This protein binds this small molecule.
Small molecule (SMILES): CC(=O)N[C@@H]1[C@@H](O)[C@H](O)[C@@H](CO)O[C@H]1O

Binding-site contacts:
Ligand atom C8 contacts residue ASN1074 of chain 1.C at 3.3 Å.
Ligand atom C8 contacts residue LYS1073 of chain 1.C at 3.7 Å.
Ligand atom C2 contacts residue ASN1074 of chain 1.C at 2.4 Å.
Ligand atom C7 contacts residue LYS1073 of chain 1.C at 4.4 Å.
Ligand atom C8 contacts residue GLU1072 of chain 1.C at 3.7 Å.
Ligand atom O7 contacts residue ASN1074 of chain 1.C at 3.0 Å (h-bond).
Ligand atom C5 contacts residue ALA706 of chain 1.C at 4.1 Å (hydrophobic).
Ligand atom O4 contacts residue ALA706 of chain 1.C at 4.3 Å.
Ligand atom C3 contacts residue ASN1074 of chain 1.C at 3.8 Å.
Ligand atom O7 contacts residue LYS1073 of chain 1.C at 4.4 Å.
Ligand atom C7 contacts residue ASN1074 of chain 1.C at 2.9 Å.
Ligand atom C1 contacts residue ASN1074 of chain 1.C at 1.4 Å.
Ligand atom O5 contacts residue ASN1074 of chain 1.C at 2.3 Å (h-bond).
Ligand atom C4 contacts residue ASN1074 of chain 1.C at 4.2 Å.
Ligand atom C5 contacts residue ASN1074 of chain 1.C at 3.6 Å.
Ligand atom N2 contacts residue ASN1074 of chain 1.C at 2.8 Å (h-bond).

Sequence of chain 1.C:
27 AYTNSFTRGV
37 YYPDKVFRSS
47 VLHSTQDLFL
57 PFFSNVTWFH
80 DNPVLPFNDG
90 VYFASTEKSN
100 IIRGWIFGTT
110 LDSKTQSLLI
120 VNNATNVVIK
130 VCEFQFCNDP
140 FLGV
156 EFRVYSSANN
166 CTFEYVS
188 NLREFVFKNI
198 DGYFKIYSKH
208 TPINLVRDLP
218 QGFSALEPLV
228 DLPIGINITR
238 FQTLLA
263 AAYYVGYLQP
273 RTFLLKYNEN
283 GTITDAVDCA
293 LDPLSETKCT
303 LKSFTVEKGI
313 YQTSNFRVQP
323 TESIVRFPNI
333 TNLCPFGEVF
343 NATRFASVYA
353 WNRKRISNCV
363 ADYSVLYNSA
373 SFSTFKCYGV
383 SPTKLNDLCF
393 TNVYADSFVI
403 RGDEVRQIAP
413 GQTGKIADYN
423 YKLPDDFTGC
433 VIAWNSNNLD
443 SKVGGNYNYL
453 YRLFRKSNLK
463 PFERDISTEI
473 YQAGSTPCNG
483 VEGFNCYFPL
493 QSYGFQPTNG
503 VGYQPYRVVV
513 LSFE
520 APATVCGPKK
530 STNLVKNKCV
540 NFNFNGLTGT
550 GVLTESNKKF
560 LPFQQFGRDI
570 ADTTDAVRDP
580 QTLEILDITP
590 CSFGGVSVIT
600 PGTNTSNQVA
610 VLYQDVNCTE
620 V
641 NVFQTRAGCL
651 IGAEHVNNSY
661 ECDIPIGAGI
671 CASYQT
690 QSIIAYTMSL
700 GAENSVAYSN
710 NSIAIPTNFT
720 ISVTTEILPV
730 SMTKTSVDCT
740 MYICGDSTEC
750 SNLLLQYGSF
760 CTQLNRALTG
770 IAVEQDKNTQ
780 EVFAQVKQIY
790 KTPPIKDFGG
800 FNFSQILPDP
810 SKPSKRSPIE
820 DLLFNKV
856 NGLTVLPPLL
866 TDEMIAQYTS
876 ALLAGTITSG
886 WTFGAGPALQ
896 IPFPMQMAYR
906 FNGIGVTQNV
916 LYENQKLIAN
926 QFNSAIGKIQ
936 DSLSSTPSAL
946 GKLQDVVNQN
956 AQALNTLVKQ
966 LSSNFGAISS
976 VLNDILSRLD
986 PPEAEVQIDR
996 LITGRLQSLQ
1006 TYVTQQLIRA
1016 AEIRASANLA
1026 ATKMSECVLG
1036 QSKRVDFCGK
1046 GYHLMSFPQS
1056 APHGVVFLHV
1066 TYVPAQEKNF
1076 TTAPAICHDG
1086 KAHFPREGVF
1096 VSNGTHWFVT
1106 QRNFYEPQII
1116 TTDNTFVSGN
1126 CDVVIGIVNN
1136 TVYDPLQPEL